Sequence of chain 1.C:
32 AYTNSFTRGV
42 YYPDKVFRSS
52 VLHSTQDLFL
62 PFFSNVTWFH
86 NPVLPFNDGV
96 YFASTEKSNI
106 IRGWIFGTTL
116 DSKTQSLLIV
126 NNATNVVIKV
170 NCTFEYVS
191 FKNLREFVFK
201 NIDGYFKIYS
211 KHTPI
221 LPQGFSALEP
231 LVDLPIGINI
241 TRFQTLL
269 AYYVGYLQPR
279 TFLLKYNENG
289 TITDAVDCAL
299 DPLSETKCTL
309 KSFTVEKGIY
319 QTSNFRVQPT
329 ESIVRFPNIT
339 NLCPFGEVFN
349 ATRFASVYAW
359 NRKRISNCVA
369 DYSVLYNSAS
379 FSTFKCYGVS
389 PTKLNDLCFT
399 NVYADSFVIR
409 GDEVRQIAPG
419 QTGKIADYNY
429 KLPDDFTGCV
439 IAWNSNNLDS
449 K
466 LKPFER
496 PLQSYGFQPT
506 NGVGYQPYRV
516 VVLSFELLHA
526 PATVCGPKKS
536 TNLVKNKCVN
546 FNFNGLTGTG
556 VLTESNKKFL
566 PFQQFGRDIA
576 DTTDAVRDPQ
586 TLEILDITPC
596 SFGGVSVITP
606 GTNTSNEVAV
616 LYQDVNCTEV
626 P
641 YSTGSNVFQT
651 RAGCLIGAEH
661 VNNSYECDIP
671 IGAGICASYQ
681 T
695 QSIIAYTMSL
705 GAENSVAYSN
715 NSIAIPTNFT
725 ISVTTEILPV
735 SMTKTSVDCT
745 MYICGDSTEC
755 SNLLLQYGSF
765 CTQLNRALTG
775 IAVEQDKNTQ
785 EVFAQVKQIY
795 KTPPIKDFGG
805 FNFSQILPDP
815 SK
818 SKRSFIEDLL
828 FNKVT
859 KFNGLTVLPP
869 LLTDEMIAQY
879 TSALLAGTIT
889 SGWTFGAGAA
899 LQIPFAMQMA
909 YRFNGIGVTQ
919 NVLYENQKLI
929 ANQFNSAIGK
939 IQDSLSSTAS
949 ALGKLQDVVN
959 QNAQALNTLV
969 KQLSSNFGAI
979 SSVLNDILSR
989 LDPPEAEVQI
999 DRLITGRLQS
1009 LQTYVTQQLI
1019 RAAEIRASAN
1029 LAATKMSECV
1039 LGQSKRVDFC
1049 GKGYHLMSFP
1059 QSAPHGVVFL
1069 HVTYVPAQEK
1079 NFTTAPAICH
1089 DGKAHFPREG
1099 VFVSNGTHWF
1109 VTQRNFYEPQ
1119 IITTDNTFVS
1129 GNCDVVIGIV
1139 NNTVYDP

A protein and the small-molecule ligand that binds it are described below.
Small molecule (SMILES): CC(=O)N[C@@H]1[C@@H](O)[C@H](O)[C@@H](CO)O[C@H]1O

Binding-site contacts:
Ligand atom O5 contacts residue ASN621 of chain 1.C at 2.4 Å (h-bond).
Ligand atom C4 contacts residue ASN621 of chain 1.C at 4.2 Å.
Ligand atom C2 contacts residue ASN621 of chain 1.C at 2.5 Å.
Ligand atom C5 contacts residue ASN621 of chain 1.C at 3.7 Å.
Ligand atom C7 contacts residue ASN621 of chain 1.C at 3.9 Å.
Ligand atom C3 contacts residue ASN621 of chain 1.C at 3.8 Å.
Ligand atom N2 contacts residue ASN621 of chain 1.C at 2.9 Å (h-bond).
Ligand atom C1 contacts residue ASN621 of chain 1.C at 1.4 Å.
Ligand atom O7 contacts residue ASN621 of chain 1.C at 4.4 Å.